Binding-site contacts:
Ligand atom C1 contacts residue ASN12 of chain 59.D at 2.2 Å.
Ligand atom C7 contacts residue ASN12 of chain 59.D at 3.9 Å.
Ligand atom C2 contacts residue ASN12 of chain 59.D at 3.3 Å.
Ligand atom N2 contacts residue ASN12 of chain 59.D at 3.8 Å.
Ligand atom O7 contacts residue ASN12 of chain 59.D at 3.6 Å.
Ligand atom O5 contacts residue ASN12 of chain 59.D at 2.7 Å (h-bond).
Ligand atom C5 contacts residue ASN12 of chain 59.D at 4.1 Å.

Sequence of chain 59.D:
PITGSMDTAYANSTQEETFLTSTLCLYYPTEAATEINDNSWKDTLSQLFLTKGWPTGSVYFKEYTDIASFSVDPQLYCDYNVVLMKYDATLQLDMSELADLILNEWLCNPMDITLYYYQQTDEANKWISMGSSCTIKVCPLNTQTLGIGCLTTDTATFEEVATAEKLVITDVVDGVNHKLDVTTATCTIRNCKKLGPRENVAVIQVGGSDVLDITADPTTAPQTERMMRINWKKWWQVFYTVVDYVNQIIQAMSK

This small molecule binds to this protein.
Small molecule (SMILES): CC(=O)N[C@H]1[C@H](O[C@H]2[C@H](O)[C@@H](NC(C)=O)CO[C@@H]2CO)O[C@H](CO)[C@@H](O)[C@@H]1O